Sequence of chain 1.B:
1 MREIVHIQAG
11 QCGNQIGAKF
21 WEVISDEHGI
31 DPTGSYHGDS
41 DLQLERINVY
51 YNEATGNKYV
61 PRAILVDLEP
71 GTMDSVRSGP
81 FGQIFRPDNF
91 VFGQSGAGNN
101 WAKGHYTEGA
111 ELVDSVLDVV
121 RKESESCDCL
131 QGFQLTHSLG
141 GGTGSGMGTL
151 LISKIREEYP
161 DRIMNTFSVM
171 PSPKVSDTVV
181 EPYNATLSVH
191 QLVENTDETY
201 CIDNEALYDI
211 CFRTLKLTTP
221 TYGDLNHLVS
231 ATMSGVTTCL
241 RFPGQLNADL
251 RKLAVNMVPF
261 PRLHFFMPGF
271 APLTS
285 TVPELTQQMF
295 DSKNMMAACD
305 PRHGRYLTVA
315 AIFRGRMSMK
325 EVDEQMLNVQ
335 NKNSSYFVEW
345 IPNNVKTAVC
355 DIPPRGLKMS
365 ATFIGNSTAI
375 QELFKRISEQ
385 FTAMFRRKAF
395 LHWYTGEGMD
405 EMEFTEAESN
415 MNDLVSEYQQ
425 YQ

Sequence of chain 1.C:
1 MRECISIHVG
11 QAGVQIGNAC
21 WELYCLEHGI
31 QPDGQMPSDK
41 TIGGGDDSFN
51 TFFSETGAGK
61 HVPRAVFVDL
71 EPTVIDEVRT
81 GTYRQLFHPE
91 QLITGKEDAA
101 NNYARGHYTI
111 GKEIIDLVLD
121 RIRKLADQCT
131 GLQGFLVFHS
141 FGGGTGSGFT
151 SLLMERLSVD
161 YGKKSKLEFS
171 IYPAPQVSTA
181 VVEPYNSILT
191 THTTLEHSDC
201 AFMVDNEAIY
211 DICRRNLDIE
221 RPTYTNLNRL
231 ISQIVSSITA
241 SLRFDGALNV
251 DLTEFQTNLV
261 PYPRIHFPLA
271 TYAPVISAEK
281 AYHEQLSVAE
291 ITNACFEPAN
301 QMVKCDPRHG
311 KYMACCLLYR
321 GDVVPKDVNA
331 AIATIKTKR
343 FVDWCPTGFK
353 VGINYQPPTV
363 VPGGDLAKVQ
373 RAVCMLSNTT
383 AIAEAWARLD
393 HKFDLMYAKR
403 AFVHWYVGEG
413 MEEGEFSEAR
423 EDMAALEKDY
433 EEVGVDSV

Binding-site contacts:
Ligand atom NBL contacts residue THR221 of chain 1.B at 3.6 Å.
Ligand atom CBP contacts residue LYS336 of chain 1.C at 3.0 Å.
Ligand atom OBS contacts residue LYS336 of chain 1.C at 2.8 Å (salt-bridge).
Ligand atom CAO contacts residue VAL353 of chain 1.C at 3.6 Å (hydrophobic).
Ligand atom CBG contacts residue LEU225 of chain 1.B at 3.6 Å (hydrophobic).
Ligand atom CAD contacts residue PHE351 of chain 1.C at 3.4 Å (hydrophobic).
Ligand atom CBB contacts residue ASN329 of chain 1.C at 3.7 Å.
Ligand atom NBD contacts residue TYR222 of chain 1.B at 3.5 Å (h-bond).
Ligand atom CAP contacts residue ASN329 of chain 1.C at 3.4 Å.
Ligand atom CBU contacts residue TYR208 of chain 1.B at 3.6 Å (hydrophobic).
Ligand atom NBD contacts residue ASN329 of chain 1.C at 3.2 Å (h-bond).
Ligand atom OBN contacts residue GLY223 of chain 1.B at 3.2 Å (h-bond).
Ligand atom CD2 contacts residue PHE351 of chain 1.C at 3.6 Å (hydrophobic).
Ligand atom CBJ contacts residue TYR222 of chain 1.B at 3.7 Å (hydrophobic).
Ligand atom FAQ contacts residue VAL328 of chain 1.C at 3.2 Å.
Ligand atom CAD contacts residue SER176 of chain 1.B at 3.3 Å.
Ligand atom CBP contacts residue LYS174 of chain 1.B at 3.5 Å.
Ligand atom OBQ contacts residue VAL175 of chain 1.B at 3.6 Å.
Ligand atom CBH contacts residue TYR222 of chain 1.B at 3.2 Å (hydrophobic).
Ligand atom CAH contacts residue TYR222 of chain 1.B at 3.6 Å (hydrophobic).
Ligand atom CBF contacts residue VAL175 of chain 1.B at 3.7 Å (hydrophobic).
Ligand atom CD2 contacts residue SER176 of chain 1.B at 3.1 Å.
Ligand atom CBF contacts residue TYR222 of chain 1.B at 3.6 Å (hydrophobic).
Ligand atom OBQ contacts residue SER176 of chain 1.B at 2.7 Å (h-bond).
Ligand atom NBL contacts residue TYR222 of chain 1.B at 2.9 Å (h-bond).
Ligand atom OBI contacts residue TYR222 of chain 1.B at 3.4 Å.
Ligand atom CBC contacts residue ASN329 of chain 1.C at 3.7 Å.
Ligand atom CBG contacts residue THR221 of chain 1.B at 3.7 Å.
Ligand atom CAZ contacts residue ASN329 of chain 1.C at 3.4 Å.
Ligand atom CAM contacts residue VAL353 of chain 1.C at 3.6 Å (hydrophobic).
Ligand atom CBO contacts residue LYS336 of chain 1.C at 3.4 Å.
Ligand atom FAQ contacts residue ILE355 of chain 1.C at 3.1 Å.
Ligand atom O contacts residue ASN329 of chain 1.C at 3.1 Å.
Ligand atom FAQ contacts residue PRO325 of chain 1.C at 3.0 Å.
Ligand atom CBT contacts residue LYS174 of chain 1.B at 3.4 Å.
Ligand atom OBN contacts residue TYR222 of chain 1.B at 3.2 Å.
Ligand atom OBQ contacts residue LYS336 of chain 1.C at 3.1 Å (salt-bridge).
Ligand atom CAN contacts residue VAL353 of chain 1.C at 3.6 Å (hydrophobic).
Ligand atom CD1 contacts residue ASN329 of chain 1.C at 3.5 Å.
Ligand atom CB contacts residue ILE332 of chain 1.C at 3.7 Å (hydrophobic).

The protein below binds the small molecule below.
Small molecule (SMILES): CC(C)[C@@H](O)C(=O)N[C@H]1Cc2ccc3c(c2)[C@@]2(c4cc(F)ccc4N[C@@H]2O3)c2oc(nc2-c2nc(CO)co2)[C@H](C(C)(C)C)NC1=O